Sequence of chain 1.B:
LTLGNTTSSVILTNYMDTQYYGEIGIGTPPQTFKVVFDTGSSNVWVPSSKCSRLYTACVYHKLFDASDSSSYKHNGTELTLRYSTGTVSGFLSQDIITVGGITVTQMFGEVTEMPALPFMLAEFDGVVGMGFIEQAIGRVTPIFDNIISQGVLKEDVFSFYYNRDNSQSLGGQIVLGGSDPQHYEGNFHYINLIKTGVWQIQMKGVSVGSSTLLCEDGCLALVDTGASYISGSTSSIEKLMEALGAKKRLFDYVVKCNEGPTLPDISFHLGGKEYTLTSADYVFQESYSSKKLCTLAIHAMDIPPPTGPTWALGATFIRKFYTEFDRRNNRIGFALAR

This small molecule binds to this protein.
Small molecule (SMILES): CC[C@H](C[C@H](O)[C@@H](N)CN1CC(=O)N(c2ccccc2Cl)CC1(C)C)C(=O)NC1[C@@H]2CC3C[C@H]1CC(O)(C3)C2

Binding-site contacts:
Ligand atom O31 contacts residue THR85 of chain 1.B at 2.9 Å (h-bond).
Ligand atom N16 contacts residue ASP226 of chain 1.B at 3.0 Å (salt-bridge).
Ligand atom C35 contacts residue GLY40 of chain 1.B at 3.8 Å.
Ligand atom C28 contacts residue GLN19 of chain 1.B at 3.7 Å.
Ligand atom O36 contacts residue TYR83 of chain 1.B at 3.4 Å.
Ligand atom N17 contacts residue GLY228 of chain 1.B at 3.4 Å (h-bond).
Ligand atom O31 contacts residue PRO118 of chain 1.B at 3.8 Å.
Ligand atom O11 contacts residue ILE137 of chain 1.B at 3.6 Å.
Ligand atom N12 contacts residue GLY40 of chain 1.B at 3.1 Å (h-bond).
Ligand atom C24 contacts residue VAL127 of chain 1.B at 3.8 Å (hydrophobic).
Ligand atom C39 contacts residue ILE305 of chain 1.B at 3.8 Å (hydrophobic).
Ligand atom O38 contacts residue ASP38 of chain 1.B at 2.6 Å (salt-bridge).
Ligand atom C34 contacts residue GLY40 of chain 1.B at 3.4 Å.
Ligand atom C15 contacts residue ASP38 of chain 1.B at 3.5 Å.
Ligand atom C23 contacts residue ASP38 of chain 1.B at 3.6 Å.
Ligand atom C8 contacts residue GLN135 of chain 1.B at 3.6 Å.
Ligand atom C30 contacts residue PHE124 of chain 1.B at 3.7 Å (hydrophobic).
Ligand atom C21 contacts residue PHE124 of chain 1.B at 3.9 Å (hydrophobic).
Ligand atom C13 contacts residue ASP38 of chain 1.B at 3.6 Å.
Ligand atom C22 contacts residue GLY228 of chain 1.B at 3.8 Å.
Ligand atom C9 contacts residue GLN135 of chain 1.B at 3.8 Å.
Ligand atom O38 contacts residue SER41 of chain 1.B at 3.5 Å (h-bond).
Ligand atom CL contacts residue PRO118 of chain 1.B at 3.6 Å.
Ligand atom C5 contacts residue ARG82 of chain 1.B at 3.3 Å.
Ligand atom C39 contacts residue LEU224 of chain 1.B at 3.8 Å (hydrophobic).
Ligand atom C14 contacts residue ASP38 of chain 1.B at 3.7 Å.
Ligand atom N16 contacts residue GLY228 of chain 1.B at 3.1 Å (h-bond).
Ligand atom C7 contacts residue GLN135 of chain 1.B at 3.7 Å.
Ligand atom C18 contacts residue THR85 of chain 1.B at 3.2 Å.
Ligand atom C19 contacts residue THR85 of chain 1.B at 3.5 Å.
Ligand atom C37 contacts residue LEU224 of chain 1.B at 3.5 Å (hydrophobic).
Ligand atom O38 contacts residue GLY40 of chain 1.B at 3.1 Å.
Ligand atom C23 contacts residue GLY228 of chain 1.B at 3.7 Å.
Ligand atom CL contacts residue PHE124 of chain 1.B at 3.7 Å.
Ligand atom C9 contacts residue GLY40 of chain 1.B at 3.7 Å.
Ligand atom C33 contacts residue ASP226 of chain 1.B at 3.8 Å.
Ligand atom C21 contacts residue GLY228 of chain 1.B at 3.6 Å.
Ligand atom N16 contacts residue ASP38 of chain 1.B at 2.8 Å (salt-bridge).
Ligand atom O36 contacts residue SER84 of chain 1.B at 3.1 Å (h-bond).
Ligand atom CL contacts residue PHE119 of chain 1.B at 3.5 Å.